Binding-site contacts:
Ligand atom CA contacts residue ASN231 of chain 2.A at 3.5 Å.
Ligand atom CB contacts residue GLU187 of chain 2.A at 3.5 Å.
Ligand atom OG contacts residue ASN180 of chain 2.A at 3.0 Å (h-bond).
Ligand atom CB contacts residue ASN180 of chain 2.A at 3.5 Å.
Ligand atom O contacts residue LYS54 of chain 2.A at 3.4 Å.
Ligand atom O contacts residue PRO172 of chain 2.A at 3.5 Å.
Ligand atom O contacts residue ASN231 of chain 2.A at 2.9 Å (h-bond).
Ligand atom O contacts residue SER50 of chain 2.A at 3.3 Å (h-bond).
Ligand atom O1P contacts residue ARG134 of chain 2.A at 2.8 Å (salt-bridge).
Ligand atom C contacts residue LEU179 of chain 2.A at 3.5 Å (hydrophobic).
Ligand atom CD2 contacts residue PRO172 of chain 2.A at 3.6 Å (hydrophobic).
Ligand atom O1P contacts residue ARG61 of chain 2.A at 3.0 Å (salt-bridge).
Ligand atom CD2 contacts residue ASN231 of chain 2.A at 3.3 Å.
Ligand atom O contacts residue ASN47 of chain 2.A at 3.2 Å (h-bond).
Ligand atom CB contacts residue ASN180 of chain 2.A at 3.3 Å.
Ligand atom C contacts residue ASN231 of chain 2.A at 3.6 Å.
Ligand atom CB contacts residue ASN231 of chain 2.A at 3.6 Å.
Ligand atom CB contacts residue SER50 of chain 2.A at 3.5 Å.
Ligand atom OG contacts residue ASN47 of chain 2.A at 3.5 Å.
Ligand atom O2P contacts residue LYS54 of chain 2.A at 2.8 Å (salt-bridge).
Ligand atom O contacts residue VAL183 of chain 2.A at 3.5 Å.
Ligand atom N contacts residue ASN47 of chain 2.A at 3.0 Å (h-bond).
Ligand atom CA contacts residue LEU179 of chain 2.A at 3.6 Å (hydrophobic).
Ligand atom N contacts residue ASN180 of chain 2.A at 2.8 Å (h-bond).
Ligand atom CD contacts residue ASP220 of chain 2.A at 3.7 Å.
Ligand atom N contacts residue ASN231 of chain 2.A at 2.8 Å (h-bond).
Ligand atom OG contacts residue LYS127 of chain 2.A at 3.1 Å (salt-bridge).
Ligand atom O3P contacts residue TYR135 of chain 2.A at 2.6 Å (h-bond).
Ligand atom CB contacts residue VAL51 of chain 2.A at 3.5 Å (hydrophobic).
Ligand atom C contacts residue ASN47 of chain 2.A at 3.7 Å.
Ligand atom CD contacts residue ILE224 of chain 2.A at 3.6 Å (hydrophobic).
Ligand atom O contacts residue LEU179 of chain 2.A at 3.6 Å.
Ligand atom CA contacts residue ASN47 of chain 2.A at 3.4 Å.
Ligand atom CA contacts residue ASN180 of chain 2.A at 3.5 Å.
Ligand atom CB contacts residue LYS54 of chain 2.A at 3.6 Å.
Ligand atom O2P contacts residue ARG61 of chain 2.A at 2.9 Å (salt-bridge).
Ligand atom O3P contacts residue ARG134 of chain 2.A at 2.9 Å (salt-bridge).
Ligand atom CB contacts residue TRP235 of chain 2.A at 3.6 Å (hydrophobic).
Ligand atom N contacts residue LEU179 of chain 2.A at 3.4 Å.
Ligand atom C contacts residue ASN180 of chain 2.A at 3.6 Å.

Sequence of chain 2.A:
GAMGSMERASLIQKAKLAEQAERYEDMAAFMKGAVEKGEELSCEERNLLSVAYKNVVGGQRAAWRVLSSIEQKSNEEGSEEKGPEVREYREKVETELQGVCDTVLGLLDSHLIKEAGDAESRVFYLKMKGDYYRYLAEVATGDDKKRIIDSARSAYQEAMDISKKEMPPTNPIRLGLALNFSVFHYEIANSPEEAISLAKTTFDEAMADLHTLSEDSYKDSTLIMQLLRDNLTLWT

The protein below binds the small molecule below.
Small molecule (SMILES): CC(C)C[C@H](NC(=O)[C@H](CO)NC(=O)[C@H](C)NC(=O)[C@@H]1CCCN1C(=O)[C@H](CO)NC(=O)[C@H](COP(=O)(O)O)NC(=O)[C@H](Cc1c[nH]cn1)NC(=O)[C@H](C)N)C(=O)N[C@@H](CCC(N)=O)C(=O)O